Sequence of chain 1.F:
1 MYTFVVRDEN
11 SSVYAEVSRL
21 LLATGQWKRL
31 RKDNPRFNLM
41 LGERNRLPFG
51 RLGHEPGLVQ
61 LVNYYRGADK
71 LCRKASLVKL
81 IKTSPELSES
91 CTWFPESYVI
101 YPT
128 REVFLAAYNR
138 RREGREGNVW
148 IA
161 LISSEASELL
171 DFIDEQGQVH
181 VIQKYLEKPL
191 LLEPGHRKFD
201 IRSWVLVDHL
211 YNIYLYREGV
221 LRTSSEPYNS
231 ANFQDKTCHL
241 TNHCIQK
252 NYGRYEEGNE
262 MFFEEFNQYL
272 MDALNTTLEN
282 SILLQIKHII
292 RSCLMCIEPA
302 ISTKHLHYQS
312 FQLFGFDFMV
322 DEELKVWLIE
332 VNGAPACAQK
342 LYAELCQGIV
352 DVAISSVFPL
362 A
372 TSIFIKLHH

A protein and the small-molecule ligand that binds it are described below.
Small molecule (SMILES): Nc1ncnc2c1ncn2[C@@H]1O[C@H](CO[P](=O)(O)O[P](=O)(O)CP(=O)(O)O)[C@@H](O)[C@H]1O

Binding-site contacts:
Ligand atom O2G contacts residue ASP318 of chain 1.F at 3.3 Å (salt-bridge).
Ligand atom O3A contacts residue LYS74 of chain 1.F at 3.6 Å.
Ligand atom N1 contacts residue TYR185 of chain 1.F at 3.5 Å.
Ligand atom O2B contacts residue LYS74 of chain 1.F at 3.2 Å (salt-bridge).
Ligand atom C2 contacts residue LEU186 of chain 1.F at 3.5 Å (hydrophobic).
Ligand atom C8 contacts residue ILE148 of chain 1.F at 3.4 Å (hydrophobic).
Ligand atom O1G contacts residue ASP318 of chain 1.F at 2.5 Å (salt-bridge).
Ligand atom N6 contacts residue LYS184 of chain 1.F at 2.8 Å (salt-bridge).
Ligand atom O3G contacts residue MG1 of chain 1.U at 2.4 Å.
Ligand atom C5' contacts residue ASN242 of chain 1.F at 3.5 Å.
Ligand atom N3 contacts residue TYR185 of chain 1.F at 3.3 Å.
Ligand atom O3G contacts residue GLU331 of chain 1.F at 2.5 Å (salt-bridge).
Ligand atom N6 contacts residue GLN183 of chain 1.F at 3.5 Å (h-bond).
Ligand atom O1B contacts residue ASN242 of chain 1.F at 3.2 Å (h-bond).
Ligand atom C2 contacts residue LYS198 of chain 1.F at 3.5 Å.
Ligand atom O2A contacts residue LYS74 of chain 1.F at 3.1 Å.
Ligand atom N7 contacts residue GLN183 of chain 1.F at 3.7 Å.
Ligand atom C3B contacts residue ASN242 of chain 1.F at 3.6 Å.
Ligand atom N1 contacts residue LEU186 of chain 1.F at 2.9 Å (h-bond).
Ligand atom O3G contacts residue ASP318 of chain 1.F at 3.6 Å.
Ligand atom C3' contacts residue THR241 of chain 1.F at 3.7 Å.
Ligand atom N3 contacts residue LYS198 of chain 1.F at 3.0 Å (salt-bridge).
Ligand atom N7 contacts residue ILE148 of chain 1.F at 3.6 Å.
Ligand atom O1G contacts residue GLU331 of chain 1.F at 2.8 Å (salt-bridge).
Ligand atom O2' contacts residue HIS239 of chain 1.F at 3.5 Å (h-bond).
Ligand atom O2G contacts residue ARG202 of chain 1.F at 3.3 Å (salt-bridge).
Ligand atom PG contacts residue ASP318 of chain 1.F at 3.1 Å.
Ligand atom PG contacts residue GLU331 of chain 1.F at 3.1 Å.
Ligand atom C2 contacts residue TYR185 of chain 1.F at 3.4 Å (hydrophobic).
Ligand atom O2' contacts residue THR241 of chain 1.F at 3.0 Å (h-bond).
Ligand atom O2G contacts residue ARG222 of chain 1.F at 3.3 Å (salt-bridge).
Ligand atom N9 contacts residue ILE148 of chain 1.F at 3.8 Å.
Ligand atom O1A contacts residue ILE330 of chain 1.F at 2.9 Å.
Ligand atom O3' contacts residue ASP200 of chain 1.F at 2.9 Å (salt-bridge).
Ligand atom O2B contacts residue MG1 of chain 1.U at 3.0 Å.
Ligand atom N6 contacts residue TYR185 of chain 1.F at 3.7 Å.
Ligand atom O3' contacts residue THR241 of chain 1.F at 2.6 Å (h-bond).
Ligand atom PA contacts residue LYS74 of chain 1.F at 3.5 Å.
Ligand atom O3G contacts residue ASN333 of chain 1.F at 2.6 Å (h-bond).
Ligand atom O2' contacts residue LYS198 of chain 1.F at 3.7 Å.